Binding-site contacts:
Ligand atom C3' contacts residue PHE163 of chain 3.H at 3.4 Å (hydrophobic).
Ligand atom O4 contacts residue LYS268 of chain 3.H at 3.0 Å (salt-bridge).
Ligand atom C1' contacts residue PHE278 of chain 3.H at 3.4 Å (hydrophobic).
Ligand atom O3D contacts residue GLY274 of chain 3.H at 3.0 Å (h-bond).
Ligand atom O4' contacts residue LEU164 of chain 3.H at 2.6 Å (h-bond).
Ligand atom O1B contacts residue PHE339 of chain 3.H at 3.4 Å.
Ligand atom O'P contacts residue LYS221 of chain 3.H at 2.7 Å (salt-bridge).
Ligand atom C4' contacts residue LEU164 of chain 3.H at 3.3 Å (hydrophobic).
Ligand atom O3A contacts residue LYS340 of chain 3.H at 3.1 Å (salt-bridge).
Ligand atom O3B contacts residue ALA165 of chain 3.H at 3.5 Å.
Ligand atom PA contacts residue LYS340 of chain 3.H at 3.5 Å.
Ligand atom O4' contacts residue PHE163 of chain 3.H at 3.1 Å.
Ligand atom O2D contacts residue ARG443 of chain 3.H at 2.9 Å (salt-bridge).
Ligand atom O2D contacts residue PHE339 of chain 3.H at 3.4 Å (h-bond).
Ligand atom O2' contacts residue ARG261 of chain 3.G at 2.9 Å (salt-bridge).
Ligand atom O1A contacts residue LYS340 of chain 3.H at 2.8 Å (salt-bridge).
Ligand atom O2B contacts residue GLU166 of chain 3.H at 2.9 Å (salt-bridge).
Ligand atom O2B contacts residue PHE339 of chain 3.H at 3.3 Å.
Ligand atom O3D contacts residue PHE339 of chain 3.H at 2.6 Å (h-bond).
Ligand atom O4D contacts residue PHE273 of chain 3.H at 3.4 Å.
Ligand atom C4D contacts residue GLY274 of chain 3.H at 3.4 Å.
Ligand atom O4 contacts residue PHE266 of chain 3.H at 3.2 Å.
Ligand atom O4' contacts residue LYS221 of chain 3.H at 2.9 Å (salt-bridge).
Ligand atom O4' contacts residue NAD1 of chain 3.IA at 3.2 Å.
Ligand atom C3' contacts residue LEU164 of chain 3.H at 3.3 Å (hydrophobic).
Ligand atom O'Q contacts residue CYS277 of chain 3.H at 3.1 Å (h-bond).
Ligand atom O'P contacts residue NAD1 of chain 3.IA at 3.3 Å.
Ligand atom O2 contacts residue ARG443 of chain 3.H at 3.5 Å (salt-bridge).
Ligand atom O'P contacts residue ASN225 of chain 3.H at 2.9 Å (h-bond).
Ligand atom O4' contacts residue GLU162 of chain 3.H at 3.4 Å (salt-bridge).
Ligand atom O3' contacts residue ARG261 of chain 3.G at 3.0 Å (salt-bridge).
Ligand atom O2 contacts residue SER270 of chain 3.H at 2.8 Å (h-bond).
Ligand atom O4 contacts residue LEU267 of chain 3.H at 3.5 Å (h-bond).
Ligand atom C3D contacts residue PHE339 of chain 3.H at 3.5 Å (hydrophobic).
Ligand atom O'Q contacts residue NAD1 of chain 3.IA at 2.9 Å.
Ligand atom N3 contacts residue LYS268 of chain 3.H at 2.7 Å (salt-bridge).
Ligand atom O2A contacts residue PHE266 of chain 3.H at 3.0 Å.
Ligand atom C6' contacts residue NAD1 of chain 3.IA at 3.1 Å.
Ligand atom C4' contacts residue LYS221 of chain 3.H at 3.3 Å.
Ligand atom O3' contacts residue PHE163 of chain 3.H at 2.7 Å (h-bond).

Sequence of chain 3.G:
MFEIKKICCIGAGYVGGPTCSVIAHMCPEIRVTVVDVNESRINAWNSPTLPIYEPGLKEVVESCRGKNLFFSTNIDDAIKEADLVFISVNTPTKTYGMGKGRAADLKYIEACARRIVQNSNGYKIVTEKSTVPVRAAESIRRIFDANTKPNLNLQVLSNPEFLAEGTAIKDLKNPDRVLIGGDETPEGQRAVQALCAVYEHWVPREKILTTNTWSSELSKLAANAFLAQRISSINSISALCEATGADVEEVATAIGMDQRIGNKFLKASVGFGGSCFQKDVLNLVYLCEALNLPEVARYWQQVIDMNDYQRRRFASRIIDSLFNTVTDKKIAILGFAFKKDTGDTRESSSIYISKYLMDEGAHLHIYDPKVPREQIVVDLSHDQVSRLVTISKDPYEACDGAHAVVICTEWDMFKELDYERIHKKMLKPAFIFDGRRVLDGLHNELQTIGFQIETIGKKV

The protein below binds the small molecule below.
Small molecule (SMILES): O=C(O)[C@H]1O[C@H](O[P](=O)(O)O[P](=O)(O)OC[C@H]2O[C@@H](n3ccc(=O)[nH]c3=O)[C@H](O)[C@@H]2O)[C@H](O)[C@@H](O)[C@@H]1O

Sequence of chain 3.H:
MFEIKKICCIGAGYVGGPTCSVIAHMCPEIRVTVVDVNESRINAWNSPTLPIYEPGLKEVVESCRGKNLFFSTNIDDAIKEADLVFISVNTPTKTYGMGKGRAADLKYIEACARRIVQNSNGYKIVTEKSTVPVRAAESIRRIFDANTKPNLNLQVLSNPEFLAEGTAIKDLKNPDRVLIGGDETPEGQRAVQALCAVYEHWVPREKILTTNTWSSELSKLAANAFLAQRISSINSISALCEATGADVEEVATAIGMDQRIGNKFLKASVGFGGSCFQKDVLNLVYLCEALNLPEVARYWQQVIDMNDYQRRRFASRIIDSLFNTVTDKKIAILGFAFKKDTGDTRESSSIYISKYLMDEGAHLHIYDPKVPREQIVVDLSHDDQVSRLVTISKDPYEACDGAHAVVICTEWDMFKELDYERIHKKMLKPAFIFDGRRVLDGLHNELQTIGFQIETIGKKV